Sequence of chain 1.C:
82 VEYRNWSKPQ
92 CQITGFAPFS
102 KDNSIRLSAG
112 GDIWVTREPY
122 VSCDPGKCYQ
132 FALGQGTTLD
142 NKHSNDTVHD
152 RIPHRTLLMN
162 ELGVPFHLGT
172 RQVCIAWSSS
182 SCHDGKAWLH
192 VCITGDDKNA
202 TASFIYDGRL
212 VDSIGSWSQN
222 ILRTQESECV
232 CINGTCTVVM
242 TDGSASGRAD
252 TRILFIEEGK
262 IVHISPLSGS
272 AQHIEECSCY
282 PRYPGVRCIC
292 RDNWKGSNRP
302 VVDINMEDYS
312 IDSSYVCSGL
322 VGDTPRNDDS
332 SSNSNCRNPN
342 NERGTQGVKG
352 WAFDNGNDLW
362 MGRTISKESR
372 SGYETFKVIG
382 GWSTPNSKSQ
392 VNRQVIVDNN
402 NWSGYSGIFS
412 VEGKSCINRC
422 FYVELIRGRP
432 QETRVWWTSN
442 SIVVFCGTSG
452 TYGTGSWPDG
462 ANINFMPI

Binding-site contacts:
Ligand atom C2 contacts residue TYR406 of chain 1.C at 3.0 Å (hydrophobic).
Ligand atom O1B contacts residue ARG292 of chain 1.C at 3.1 Å (salt-bridge).
Ligand atom N12 contacts residue TRP178 of chain 1.C at 3.1 Å (h-bond).
Ligand atom C9 contacts residue GLU276 of chain 1.C at 2.9 Å.
Ligand atom O1A contacts residue ARG371 of chain 1.C at 2.9 Å (salt-bridge).
Ligand atom N12 contacts residue GLU227 of chain 1.C at 3.4 Å (salt-bridge).
Ligand atom O1B contacts residue ARG371 of chain 1.C at 2.7 Å (salt-bridge).
Ligand atom N13 contacts residue ASP151 of chain 1.C at 3.0 Å (salt-bridge).
Ligand atom O1A contacts residue ARG118 of chain 1.C at 3.0 Å (salt-bridge).
Ligand atom C3 contacts residue TYR406 of chain 1.C at 2.9 Å (hydrophobic).
Ligand atom N4 contacts residue ASP151 of chain 1.C at 2.9 Å (salt-bridge).
Ligand atom O9 contacts residue GLU276 of chain 1.C at 2.8 Å (salt-bridge).
Ligand atom C11 contacts residue ARG152 of chain 1.C at 3.5 Å.
Ligand atom N4 contacts residue GLU119 of chain 1.C at 3.2 Å (salt-bridge).
Ligand atom C8 contacts residue GLU276 of chain 1.C at 3.5 Å.
Ligand atom O8 contacts residue ARG292 of chain 1.C at 3.4 Å.
Ligand atom CAN contacts residue ALA246 of chain 1.C at 3.3 Å (hydrophobic).
Ligand atom O8 contacts residue GLU276 of chain 1.C at 2.8 Å (salt-bridge).
Ligand atom CAN contacts residue ARG224 of chain 1.C at 3.4 Å.
Ligand atom O1A contacts residue TYR406 of chain 1.C at 3.4 Å (h-bond).
Ligand atom C11 contacts residue TRP178 of chain 1.C at 3.5 Å (hydrophobic).
Ligand atom C12 contacts residue GLU119 of chain 1.C at 3.6 Å.
Ligand atom C12 contacts residue TRP178 of chain 1.C at 3.4 Å (hydrophobic).
Ligand atom O10 contacts residue ASP151 of chain 1.C at 3.4 Å.
Ligand atom N13 contacts residue TRP178 of chain 1.C at 2.9 Å (h-bond).
Ligand atom O6 contacts residue ARG292 of chain 1.C at 3.6 Å.
Ligand atom C13 contacts residue ARG152 of chain 1.C at 3.5 Å.
Ligand atom C1 contacts residue TYR406 of chain 1.C at 3.0 Å (hydrophobic).
Ligand atom N13 contacts residue ARG156 of chain 1.C at 3.2 Å (salt-bridge).
Ligand atom OAV contacts residue ARG224 of chain 1.C at 3.3 Å (salt-bridge).
Ligand atom C1 contacts residue ARG371 of chain 1.C at 3.5 Å.
Ligand atom OAV contacts residue ILE222 of chain 1.C at 3.4 Å.
Ligand atom O10 contacts residue ARG152 of chain 1.C at 2.8 Å (salt-bridge).
Ligand atom C4 contacts residue ASP151 of chain 1.C at 3.5 Å.
Ligand atom O6 contacts residue TYR406 of chain 1.C at 3.1 Å (h-bond).
Ligand atom C3 contacts residue GLU119 of chain 1.C at 3.5 Å.
Ligand atom O1B contacts residue TYR406 of chain 1.C at 3.3 Å (h-bond).
Ligand atom O9 contacts residue ARG224 of chain 1.C at 2.9 Å (salt-bridge).
Ligand atom O9 contacts residue ALA246 of chain 1.C at 3.6 Å.
Ligand atom C9 contacts residue ALA246 of chain 1.C at 3.6 Å (hydrophobic).

This small molecule binds to this protein.
Small molecule (SMILES): [H]/N=C(\N)N[C@H]1C=C(C(=O)O)O[C@@H]([C@H](OC)[C@H](O)COC(=O)CCCCCCC)[C@@H]1NC(C)=O